A small-molecule ligand and the protein it binds are described below.
Small molecule (SMILES): O=P(O)(O)OC[C@H]1O[C@](O)(CO)[C@@H](O)[C@@H]1O

Sequence of chain 1.B:
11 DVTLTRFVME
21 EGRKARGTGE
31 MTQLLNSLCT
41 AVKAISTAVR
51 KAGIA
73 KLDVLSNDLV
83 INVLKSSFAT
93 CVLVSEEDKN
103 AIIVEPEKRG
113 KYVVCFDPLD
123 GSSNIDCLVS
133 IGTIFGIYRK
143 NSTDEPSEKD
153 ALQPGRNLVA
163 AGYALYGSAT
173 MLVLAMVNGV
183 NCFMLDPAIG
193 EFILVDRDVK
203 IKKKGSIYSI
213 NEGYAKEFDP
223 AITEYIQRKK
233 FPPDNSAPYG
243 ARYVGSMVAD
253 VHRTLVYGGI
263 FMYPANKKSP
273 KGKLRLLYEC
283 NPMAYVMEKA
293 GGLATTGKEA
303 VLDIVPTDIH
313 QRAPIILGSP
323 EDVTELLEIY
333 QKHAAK

Binding-site contacts:
Ligand atom O1 contacts residue LYS275 of chain 1.A at 3.5 Å.
Ligand atom P contacts residue TYR216 of chain 1.A at 3.7 Å.
Ligand atom C4 contacts residue MET249 of chain 1.A at 3.6 Å (hydrophobic).
Ligand atom O3 contacts residue ASP122 of chain 1.A at 2.8 Å (salt-bridge).
Ligand atom C5 contacts residue LYS275 of chain 1.A at 3.9 Å.
Ligand atom C1 contacts residue PO41 of chain 1.D at 3.2 Å.
Ligand atom O4 contacts residue GLY247 of chain 1.A at 3.8 Å.
Ligand atom P contacts residue TYR265 of chain 1.A at 3.6 Å.
Ligand atom O5 contacts residue LYS275 of chain 1.A at 2.9 Å (salt-bridge).
Ligand atom P contacts residue ASN213 of chain 1.A at 3.8 Å.
Ligand atom C1 contacts residue LEU276 of chain 1.A at 3.9 Å (hydrophobic).
Ligand atom O1 contacts residue ARG277 of chain 1.A at 3.3 Å (salt-bridge).
Ligand atom O2 contacts residue PO41 of chain 1.D at 3.1 Å (h-bond).
Ligand atom O2P contacts residue LYS275 of chain 1.A at 3.5 Å (salt-bridge).
Ligand atom C1 contacts residue LYS275 of chain 1.A at 3.4 Å.
Ligand atom O6 contacts residue LYS275 of chain 1.A at 2.9 Å (salt-bridge).
Ligand atom C6 contacts residue GLY247 of chain 1.A at 3.5 Å.
Ligand atom C1 contacts residue GLU281 of chain 1.A at 3.9 Å.
Ligand atom O4 contacts residue SER248 of chain 1.A at 3.8 Å.
Ligand atom C3 contacts residue ASP122 of chain 1.A at 3.9 Å.
Ligand atom O4 contacts residue MET249 of chain 1.A at 3.1 Å (h-bond).
Ligand atom O2P contacts residue TYR216 of chain 1.A at 2.6 Å (h-bond).
Ligand atom O2P contacts residue TYR265 of chain 1.A at 2.5 Å (h-bond).
Ligand atom O6 contacts residue TYR265 of chain 1.A at 3.6 Å.
Ligand atom O3 contacts residue PO41 of chain 1.D at 3.8 Å.
Ligand atom O3 contacts residue GLY123 of chain 1.A at 3.7 Å.
Ligand atom P contacts residue ARG244 of chain 1.B at 3.8 Å.
Ligand atom C2 contacts residue LYS275 of chain 1.A at 3.8 Å.
Ligand atom C5 contacts residue GLY247 of chain 1.A at 3.8 Å.
Ligand atom O3P contacts residue ASN213 of chain 1.A at 3.0 Å (h-bond).
Ligand atom P contacts residue LYS275 of chain 1.A at 3.7 Å.
Ligand atom O1P contacts residue ARG244 of chain 1.B at 2.6 Å (salt-bridge).
Ligand atom C1 contacts residue ARG277 of chain 1.A at 3.6 Å.
Ligand atom O3 contacts residue MET249 of chain 1.A at 3.4 Å (h-bond).
Ligand atom C6 contacts residue TYR245 of chain 1.A at 3.5 Å (hydrophobic).
Ligand atom O1 contacts residue PO41 of chain 1.D at 2.9 Å (h-bond).
Ligand atom O3P contacts residue ARG244 of chain 1.B at 3.6 Å (salt-bridge).
Ligand atom C4 contacts residue GLY247 of chain 1.A at 3.1 Å.
Ligand atom O3P contacts residue TYR245 of chain 1.A at 2.8 Å (h-bond).
Ligand atom O3P contacts residue TYR265 of chain 1.A at 3.7 Å.

Sequence of chain 1.A:
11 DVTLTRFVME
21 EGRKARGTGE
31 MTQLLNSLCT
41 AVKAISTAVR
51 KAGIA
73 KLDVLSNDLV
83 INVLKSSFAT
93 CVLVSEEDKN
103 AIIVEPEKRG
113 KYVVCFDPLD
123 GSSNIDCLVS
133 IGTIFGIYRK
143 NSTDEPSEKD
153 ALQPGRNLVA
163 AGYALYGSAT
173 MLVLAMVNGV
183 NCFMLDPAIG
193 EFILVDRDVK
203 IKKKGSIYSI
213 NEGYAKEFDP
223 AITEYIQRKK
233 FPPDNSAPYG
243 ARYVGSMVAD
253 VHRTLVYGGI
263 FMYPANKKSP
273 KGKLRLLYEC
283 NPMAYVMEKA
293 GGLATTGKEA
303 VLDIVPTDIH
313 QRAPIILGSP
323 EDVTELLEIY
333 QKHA